Binding-site contacts:
Ligand atom O5 contacts residue THR132 of chain 1.A at 3.8 Å.
Ligand atom C5 contacts residue THR132 of chain 1.A at 3.7 Å.
Ligand atom C5 contacts residue ASP133 of chain 1.A at 4.2 Å.
Ligand atom C1 contacts residue ASN130 of chain 1.A at 1.4 Å.
Ligand atom C6 contacts residue ASP133 of chain 1.A at 4.0 Å.
Ligand atom C6 contacts residue THR132 of chain 1.A at 3.6 Å.
Ligand atom C1 contacts residue ASP133 of chain 1.A at 4.4 Å.
Ligand atom N2 contacts residue ASN130 of chain 1.A at 2.9 Å (h-bond).
Ligand atom C2 contacts residue ASN130 of chain 1.A at 2.4 Å.
Ligand atom C8 contacts residue ASN130 of chain 1.A at 4.3 Å.
Ligand atom O5 contacts residue ASN130 of chain 1.A at 2.4 Å (h-bond).
Ligand atom C4 contacts residue ASN130 of chain 1.A at 4.2 Å.
Ligand atom C7 contacts residue ASN130 of chain 1.A at 3.2 Å.
Ligand atom O7 contacts residue ASN130 of chain 1.A at 3.4 Å (h-bond).
Ligand atom C3 contacts residue ASN130 of chain 1.A at 3.8 Å.
Ligand atom C1 contacts residue THR132 of chain 1.A at 4.2 Å.
Ligand atom O6 contacts residue ASP133 of chain 1.A at 4.1 Å.
Ligand atom C5 contacts residue ASN130 of chain 1.A at 3.6 Å.
Ligand atom O5 contacts residue ASP133 of chain 1.A at 3.5 Å.

Sequence of chain 1.A:
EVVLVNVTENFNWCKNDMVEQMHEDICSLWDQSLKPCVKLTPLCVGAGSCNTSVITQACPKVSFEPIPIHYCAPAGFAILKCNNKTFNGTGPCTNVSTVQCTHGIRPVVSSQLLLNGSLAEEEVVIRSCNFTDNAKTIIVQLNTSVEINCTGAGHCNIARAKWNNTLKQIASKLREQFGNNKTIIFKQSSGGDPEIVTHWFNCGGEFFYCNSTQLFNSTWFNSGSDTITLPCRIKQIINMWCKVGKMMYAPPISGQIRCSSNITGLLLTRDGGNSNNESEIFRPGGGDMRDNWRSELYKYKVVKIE

A protein and the small-molecule ligand that binds it are described below.
Small molecule (SMILES): CC(=O)N[C@@H]1[C@@H](O)[C@H](O)[C@@H](CO)O[C@H]1O